Binding-site contacts:
Ligand atom C8 contacts residue ALA470 of chain 3.A at 3.9 Å (hydrophobic).
Ligand atom O7 contacts residue ALA470 of chain 3.A at 3.7 Å.
Ligand atom C3 contacts residue ASN384 of chain 3.A at 3.8 Å.
Ligand atom O7 contacts residue GLN462 of chain 3.A at 3.0 Å (h-bond).
Ligand atom C7 contacts residue ASN384 of chain 3.A at 3.6 Å.
Ligand atom O6 contacts residue SER386 of chain 3.A at 3.4 Å.
Ligand atom C2 contacts residue ASN384 of chain 3.A at 2.4 Å.
Ligand atom O5 contacts residue ASN384 of chain 3.A at 2.3 Å (h-bond).
Ligand atom C3 contacts residue GLN462 of chain 3.A at 4.0 Å.
Ligand atom O3 contacts residue GLN462 of chain 3.A at 3.5 Å (h-bond).
Ligand atom C6 contacts residue THR461 of chain 3.A at 3.2 Å.
Ligand atom O6 contacts residue THR461 of chain 3.A at 3.6 Å.
Ligand atom C4 contacts residue GLN462 of chain 3.A at 4.1 Å.
Ligand atom C2 contacts residue GLN462 of chain 3.A at 3.8 Å.
Ligand atom O7 contacts residue ASN384 of chain 3.A at 3.9 Å.
Ligand atom O6 contacts residue ASP459 of chain 3.A at 2.8 Å (salt-bridge).
Ligand atom O5 contacts residue GLN462 of chain 3.A at 4.1 Å.
Ligand atom N2 contacts residue GLN462 of chain 3.A at 4.3 Å.
Ligand atom C1 contacts residue ASN384 of chain 3.A at 1.5 Å.
Ligand atom C6 contacts residue ASP459 of chain 3.A at 3.6 Å.
Ligand atom C4 contacts residue ASN384 of chain 3.A at 4.2 Å.
Ligand atom N2 contacts residue ASN384 of chain 3.A at 2.9 Å (h-bond).
Ligand atom C7 contacts residue ALA470 of chain 3.A at 4.1 Å (hydrophobic).
Ligand atom C5 contacts residue ASN384 of chain 3.A at 3.6 Å.
Ligand atom C7 contacts residue GLN462 of chain 3.A at 3.9 Å.
Ligand atom O6 contacts residue ASN384 of chain 3.A at 4.4 Å.
Ligand atom O7 contacts residue TYR467 of chain 3.A at 4.4 Å.

Sequence of chain 3.A:
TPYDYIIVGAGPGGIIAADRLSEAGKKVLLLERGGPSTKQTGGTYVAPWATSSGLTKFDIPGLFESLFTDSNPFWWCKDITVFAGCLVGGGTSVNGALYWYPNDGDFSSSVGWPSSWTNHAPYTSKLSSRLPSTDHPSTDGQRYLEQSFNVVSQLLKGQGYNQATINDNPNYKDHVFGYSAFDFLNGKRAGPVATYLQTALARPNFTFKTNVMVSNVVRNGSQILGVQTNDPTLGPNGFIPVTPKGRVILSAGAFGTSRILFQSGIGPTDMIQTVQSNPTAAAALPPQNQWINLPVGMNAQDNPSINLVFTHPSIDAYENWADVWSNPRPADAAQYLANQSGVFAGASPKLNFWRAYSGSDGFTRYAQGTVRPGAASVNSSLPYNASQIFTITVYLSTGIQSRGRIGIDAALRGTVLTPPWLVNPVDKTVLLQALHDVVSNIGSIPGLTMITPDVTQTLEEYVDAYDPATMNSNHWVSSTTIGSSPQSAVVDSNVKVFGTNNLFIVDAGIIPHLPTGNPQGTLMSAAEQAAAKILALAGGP

This small molecule binds to this protein.
Small molecule (SMILES): CC(=O)N[C@@H]1[C@@H](O)[C@H](O)[C@@H](CO)O[C@H]1O